Sequence of chain 1.QB:
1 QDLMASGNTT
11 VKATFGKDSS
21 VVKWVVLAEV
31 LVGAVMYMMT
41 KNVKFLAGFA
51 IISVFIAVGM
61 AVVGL

Binding-site contacts:
Ligand atom C2 contacts residue VAL43 of chain 1.BB at 3.4 Å (hydrophobic).
Ligand atom O1 contacts residue LYS44 of chain 1.BB at 3.9 Å.
Ligand atom O3 contacts residue VAL32 of chain 1.PB at 4.5 Å.
Ligand atom O6 contacts residue LYS44 of chain 1.BB at 4.2 Å.
Ligand atom C2 contacts residue MET36 of chain 1.PB at 4.5 Å (hydrophobic).
Ligand atom O4 contacts residue MET38 of chain 1.QB at 3.8 Å.
Ligand atom O2 contacts residue VAL32 of chain 1.PB at 3.5 Å.
Ligand atom P1 contacts residue VAL32 of chain 1.PB at 4.4 Å.
Ligand atom O2 contacts residue MET38 of chain 1.QB at 3.0 Å (h-bond).
Ligand atom C5 contacts residue LYS44 of chain 1.BB at 3.8 Å.
Ligand atom C3 contacts residue MET39 of chain 1.QB at 4.0 Å (hydrophobic).
Ligand atom P1 contacts residue VAL43 of chain 1.BB at 4.4 Å.
Ligand atom O1 contacts residue VAL43 of chain 1.BB at 3.0 Å (h-bond).
Ligand atom C3 contacts residue MET38 of chain 1.QB at 3.3 Å (hydrophobic).
Ligand atom P1 contacts residue MET38 of chain 1.QB at 3.3 Å.
Ligand atom C4 contacts residue MET39 of chain 1.QB at 3.9 Å (hydrophobic).
Ligand atom C3 contacts residue LYS44 of chain 1.BB at 3.7 Å.
Ligand atom O3 contacts residue MET38 of chain 1.QB at 3.1 Å (h-bond).
Ligand atom P1 contacts residue LYS44 of chain 1.BB at 4.1 Å.
Ligand atom C1 contacts residue MET36 of chain 1.PB at 3.8 Å (hydrophobic).
Ligand atom C2 contacts residue VAL35 of chain 1.PB at 4.3 Å (hydrophobic).
Ligand atom O3 contacts residue LYS44 of chain 1.BB at 3.8 Å.
Ligand atom O5 contacts residue LYS44 of chain 1.BB at 4.2 Å.
Ligand atom C4 contacts residue LYS44 of chain 1.BB at 4.2 Å.
Ligand atom O5 contacts residue MET39 of chain 1.QB at 3.2 Å (h-bond).
Ligand atom C2 contacts residue VAL32 of chain 1.PB at 4.1 Å (hydrophobic).
Ligand atom C1 contacts residue VAL43 of chain 1.BB at 3.8 Å (hydrophobic).
Ligand atom O4 contacts residue LYS44 of chain 1.BB at 3.5 Å.

A small-molecule ligand and the protein it binds are described below.
Small molecule (SMILES): CCOP(=O)(O)OC[C@H](O)CO

Sequence of chain 1.BB:
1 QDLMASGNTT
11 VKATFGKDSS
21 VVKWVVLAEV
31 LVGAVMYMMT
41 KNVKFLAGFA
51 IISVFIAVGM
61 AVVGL

Sequence of chain 1.PB:
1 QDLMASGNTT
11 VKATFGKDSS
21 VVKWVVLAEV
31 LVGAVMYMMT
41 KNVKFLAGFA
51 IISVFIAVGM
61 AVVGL